Sequence of chain 1.B:
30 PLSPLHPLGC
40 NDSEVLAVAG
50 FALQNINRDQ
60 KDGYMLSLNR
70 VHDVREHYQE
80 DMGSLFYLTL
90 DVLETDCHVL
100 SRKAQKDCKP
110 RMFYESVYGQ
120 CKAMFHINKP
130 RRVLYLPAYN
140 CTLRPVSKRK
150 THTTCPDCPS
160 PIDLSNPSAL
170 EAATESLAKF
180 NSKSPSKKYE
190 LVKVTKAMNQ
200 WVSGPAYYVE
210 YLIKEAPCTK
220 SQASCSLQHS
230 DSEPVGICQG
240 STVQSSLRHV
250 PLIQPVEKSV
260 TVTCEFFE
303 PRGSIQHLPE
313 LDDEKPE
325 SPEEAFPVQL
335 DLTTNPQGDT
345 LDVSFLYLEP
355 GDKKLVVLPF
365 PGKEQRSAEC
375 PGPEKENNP

This protein binds this small molecule.
Small molecule (SMILES): CC(=O)N[C@H]1[C@H](O[C@H]2[C@H](O[C@@H]3O[C@@H](C)[C@@H](O)[C@@H](O)[C@@H]3O)[C@@H](NC(C)=O)CO[C@@H]2CO)O[C@H](CO)[C@@H](O[C@@H]2O[C@H](CO)[C@@H](O)[C@H](O)[C@@H]2O)[C@@H]1O

Binding-site contacts:
Ligand atom O5 contacts residue GLN333 of chain 1.B at 3.9 Å.
Ligand atom C7 contacts residue GLN333 of chain 1.B at 3.6 Å.
Ligand atom C8 contacts residue ASP335 of chain 1.B at 4.2 Å.
Ligand atom C7 contacts residue ASN139 of chain 1.B at 3.7 Å.
Ligand atom C1 contacts residue GLN333 of chain 1.B at 3.5 Å.
Ligand atom O7 contacts residue LEU334 of chain 1.B at 3.8 Å.
Ligand atom O7 contacts residue GLN333 of chain 1.B at 3.1 Å (h-bond).
Ligand atom C4 contacts residue ASN139 of chain 1.B at 4.2 Å.
Ligand atom C3 contacts residue ASN139 of chain 1.B at 3.7 Å.
Ligand atom O5 contacts residue ASN139 of chain 1.B at 2.3 Å (h-bond).
Ligand atom C1 contacts residue ASN139 of chain 1.B at 1.4 Å.
Ligand atom O7 contacts residue ASN139 of chain 1.B at 4.2 Å.
Ligand atom O6 contacts residue GLN333 of chain 1.B at 4.2 Å.
Ligand atom C2 contacts residue ASN139 of chain 1.B at 2.5 Å.
Ligand atom C8 contacts residue LEU334 of chain 1.B at 3.7 Å (hydrophobic).
Ligand atom N2 contacts residue LEU334 of chain 1.B at 4.4 Å.
Ligand atom C7 contacts residue ASP335 of chain 1.B at 4.3 Å.
Ligand atom N2 contacts residue ASN139 of chain 1.B at 2.9 Å (h-bond).
Ligand atom O7 contacts residue ASP335 of chain 1.B at 3.5 Å (salt-bridge).
Ligand atom C7 contacts residue LEU334 of chain 1.B at 4.0 Å (hydrophobic).
Ligand atom C5 contacts residue ASN139 of chain 1.B at 3.6 Å.
Ligand atom C6 contacts residue GLY305 of chain 1.B at 4.4 Å.
Ligand atom N2 contacts residue GLN333 of chain 1.B at 3.6 Å.
Ligand atom C2 contacts residue GLN333 of chain 1.B at 3.3 Å.